Binding-site contacts:
Ligand atom C contacts residue GLY35 of chain 1.A at 3.7 Å.
Ligand atom CG1 contacts residue GLU111 of chain 1.A at 3.5 Å.
Ligand atom O contacts residue THR218 of chain 1.A at 3.0 Å (h-bond).
Ligand atom CG2 contacts residue THR218 of chain 1.A at 3.3 Å.
Ligand atom O contacts residue PHE190 of chain 1.A at 3.5 Å.
Ligand atom CA contacts residue THR218 of chain 1.A at 3.5 Å.
Ligand atom N contacts residue GLY216 of chain 1.A at 3.2 Å (h-bond).
Ligand atom CG2 contacts residue PHE275 of chain 1.A at 3.5 Å (hydrophobic).
Ligand atom CA contacts residue ASP77 of chain 1.A at 3.4 Å.
Ligand atom CG1 contacts residue THR217 of chain 1.A at 3.6 Å.
Ligand atom O contacts residue TYR75 of chain 1.A at 3.4 Å.
Ligand atom C contacts residue SER74 of chain 1.A at 3.6 Å.
Ligand atom OXT contacts residue SER74 of chain 1.A at 3.1 Å (h-bond).
Ligand atom OH contacts residue ASP33 of chain 1.A at 2.5 Å (salt-bridge).
Ligand atom CM contacts residue ASP214 of chain 1.A at 3.5 Å.
Ligand atom CB contacts residue ASP33 of chain 1.A at 3.6 Å.
Ligand atom O contacts residue THR217 of chain 1.A at 3.4 Å.
Ligand atom CB contacts residue ASP77 of chain 1.A at 3.5 Å.
Ligand atom CH contacts residue ASP214 of chain 1.A at 3.6 Å.
Ligand atom CM contacts residue GLY35 of chain 1.A at 3.6 Å.
Ligand atom N contacts residue GLY35 of chain 1.A at 2.9 Å (h-bond).
Ligand atom CA contacts residue THR217 of chain 1.A at 3.5 Å.
Ligand atom N contacts residue THR218 of chain 1.A at 2.9 Å (h-bond).
Ligand atom OH contacts residue ASP214 of chain 1.A at 2.6 Å (salt-bridge).
Ligand atom OH contacts residue SER74 of chain 1.A at 3.5 Å (h-bond).
Ligand atom CG contacts residue GLY216 of chain 1.A at 3.6 Å.
Ligand atom N contacts residue ASP77 of chain 1.A at 3.1 Å (salt-bridge).
Ligand atom CB contacts residue GLY216 of chain 1.A at 3.6 Å.
Ligand atom CD1 contacts residue TYR75 of chain 1.A at 3.6 Å (hydrophobic).
Ligand atom O contacts residue ASP77 of chain 1.A at 3.4 Å (salt-bridge).
Ligand atom O contacts residue GLY76 of chain 1.A at 3.2 Å (h-bond).
Ligand atom O contacts residue GLY76 of chain 1.A at 2.8 Å (h-bond).
Ligand atom CD1 contacts residue PHE190 of chain 1.A at 3.6 Å (hydrophobic).
Ligand atom OH contacts residue GLY216 of chain 1.A at 3.7 Å.
Ligand atom CG2 contacts residue GLY216 of chain 1.A at 3.6 Å.
Ligand atom C contacts residue THR218 of chain 1.A at 3.7 Å.
Ligand atom CG1 contacts residue GLU15 of chain 1.A at 3.5 Å.
Ligand atom CH contacts residue ASP33 of chain 1.A at 3.4 Å.
Ligand atom O contacts residue TYR75 of chain 1.A at 3.5 Å.
Ligand atom CD1 contacts residue SER79 of chain 1.A at 3.6 Å.

A protein and the small-molecule ligand that binds it are described below.
Small molecule (SMILES): CC(C)CC(=O)N[C@H](C(=O)N[C@H](C(=O)N[C@@H](CC(C)C)[C@@H](O)CC(=O)N[C@@H](C)C(=O)N[C@@H](CC(C)C)[C@@H](O)CC(=O)O)C(C)C)C(C)C

Sequence of chain 1.A:
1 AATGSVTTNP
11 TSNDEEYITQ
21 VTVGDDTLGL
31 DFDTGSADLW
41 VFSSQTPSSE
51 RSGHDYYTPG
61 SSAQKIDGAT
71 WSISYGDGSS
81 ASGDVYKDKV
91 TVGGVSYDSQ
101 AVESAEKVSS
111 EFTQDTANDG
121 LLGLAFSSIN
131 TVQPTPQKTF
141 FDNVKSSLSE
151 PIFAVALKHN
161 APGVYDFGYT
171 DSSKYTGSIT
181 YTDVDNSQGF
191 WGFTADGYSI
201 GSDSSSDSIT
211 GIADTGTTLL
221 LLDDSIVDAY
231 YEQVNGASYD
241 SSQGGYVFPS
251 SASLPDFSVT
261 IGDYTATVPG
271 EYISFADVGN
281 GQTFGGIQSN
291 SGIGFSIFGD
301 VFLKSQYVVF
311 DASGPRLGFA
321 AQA